Binding-site contacts:
Ligand atom C8 contacts residue PHE20 of chain 1.A at 3.9 Å (hydrophobic).
Ligand atom C7 contacts residue ASN25 of chain 1.A at 3.6 Å.
Ligand atom C8 contacts residue PHE24 of chain 1.A at 4.3 Å (hydrophobic).
Ligand atom O3 contacts residue VAL49 of chain 1.A at 4.1 Å.
Ligand atom C3 contacts residue ASN25 of chain 1.A at 3.8 Å.
Ligand atom C4 contacts residue ASN25 of chain 1.A at 4.2 Å.
Ligand atom O7 contacts residue ASN25 of chain 1.A at 3.8 Å.
Ligand atom C7 contacts residue GLY21 of chain 1.A at 3.6 Å.
Ligand atom O5 contacts residue ASN25 of chain 1.A at 2.3 Å (h-bond).
Ligand atom C1 contacts residue ASN25 of chain 1.A at 1.4 Å.
Ligand atom C8 contacts residue GLY21 of chain 1.A at 3.7 Å.
Ligand atom C5 contacts residue ASN25 of chain 1.A at 3.6 Å.
Ligand atom N2 contacts residue ASN25 of chain 1.A at 3.0 Å (h-bond).
Ligand atom O7 contacts residue GLY21 of chain 1.A at 3.3 Å.
Ligand atom C2 contacts residue ASN25 of chain 1.A at 2.5 Å.

Sequence of chain 1.A:
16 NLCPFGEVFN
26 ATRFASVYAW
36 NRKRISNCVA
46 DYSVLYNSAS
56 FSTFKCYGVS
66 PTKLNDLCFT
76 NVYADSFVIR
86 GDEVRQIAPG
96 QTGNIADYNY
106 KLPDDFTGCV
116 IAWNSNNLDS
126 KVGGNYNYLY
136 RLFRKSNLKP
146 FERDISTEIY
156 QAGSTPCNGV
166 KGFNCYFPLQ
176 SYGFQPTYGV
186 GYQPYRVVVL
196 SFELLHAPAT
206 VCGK

A protein and the small-molecule ligand that binds it are described below.
Small molecule (SMILES): CC(=O)N[C@@H]1[C@@H](O)[C@H](O)[C@@H](CO)O[C@H]1O